Sequence of chain 1.A:
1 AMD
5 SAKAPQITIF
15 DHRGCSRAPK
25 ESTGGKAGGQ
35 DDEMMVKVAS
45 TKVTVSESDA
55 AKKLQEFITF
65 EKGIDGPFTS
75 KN

Sequence of chain 1.C:
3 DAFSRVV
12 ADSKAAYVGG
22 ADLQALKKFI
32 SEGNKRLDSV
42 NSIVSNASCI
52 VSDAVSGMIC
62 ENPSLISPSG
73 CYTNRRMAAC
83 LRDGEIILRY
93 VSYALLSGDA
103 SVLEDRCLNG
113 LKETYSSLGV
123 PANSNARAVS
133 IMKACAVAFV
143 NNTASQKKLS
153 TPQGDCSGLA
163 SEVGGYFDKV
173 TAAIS

This small molecule binds to this protein.
Small molecule (SMILES): C=CC1=C(C)[C@@H](CC2=N/C(=C\c3[nH]c(/C=C4\NC(=O)C(C)=C4C=C)c(C)c3CCC(=O)O)C(CCC(=O)O)=C2C)NC1=O

Sequence of chain 1.B:
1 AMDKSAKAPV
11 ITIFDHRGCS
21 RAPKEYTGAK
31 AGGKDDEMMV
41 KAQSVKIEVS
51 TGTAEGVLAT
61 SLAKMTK

Sequence of chain 1.D:
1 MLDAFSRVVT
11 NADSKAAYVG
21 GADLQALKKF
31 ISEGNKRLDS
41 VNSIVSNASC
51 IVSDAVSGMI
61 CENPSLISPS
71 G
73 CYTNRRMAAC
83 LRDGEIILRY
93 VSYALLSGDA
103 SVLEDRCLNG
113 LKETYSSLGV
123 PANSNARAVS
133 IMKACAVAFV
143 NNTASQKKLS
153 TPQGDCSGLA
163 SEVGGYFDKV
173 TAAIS

Binding-site contacts:
Ligand atom C4A contacts residue ARG21 of chain 1.B at 3.5 Å.
Ligand atom CAD contacts residue MET39 of chain 1.B at 3.6 Å (hydrophobic).
Ligand atom OA contacts residue SER68 of chain 1.C at 3.4 Å.
Ligand atom C4A contacts residue CYS19 of chain 1.B at 3.3 Å (hydrophobic).
Ligand atom OA contacts residue SER65 of chain 1.C at 3.6 Å.
Ligand atom C3D contacts residue MET39 of chain 1.B at 3.7 Å (hydrophobic).
Ligand atom O1C contacts residue LYS41 of chain 1.B at 2.6 Å (salt-bridge).
Ligand atom C2C contacts residue GLU25 of chain 1.B at 3.6 Å.
Ligand atom OD contacts residue TYR26 of chain 1.B at 3.0 Å (h-bond).
Ligand atom C3C contacts residue GLU25 of chain 1.B at 3.6 Å.
Ligand atom CHA contacts residue CYS19 of chain 1.B at 3.4 Å (hydrophobic).
Ligand atom O2C contacts residue PHE14 of chain 1.B at 3.4 Å.
Ligand atom CAC contacts residue GLU25 of chain 1.B at 3.4 Å.
Ligand atom OD contacts residue LYS24 of chain 1.B at 3.2 Å (salt-bridge).
Ligand atom CBB contacts residue ILE67 of chain 1.C at 3.6 Å (hydrophobic).
Ligand atom CHA contacts residue ARG21 of chain 1.B at 3.6 Å.
Ligand atom CBD contacts residue ASP36 of chain 1.B at 3.6 Å.
Ligand atom CBA contacts residue PHE64 of chain 1.A at 3.5 Å (hydrophobic).
Ligand atom CMC contacts residue MET39 of chain 1.B at 3.6 Å (hydrophobic).
Ligand atom O1B contacts residue ARG21 of chain 1.B at 2.9 Å (salt-bridge).
Ligand atom OD contacts residue GLU25 of chain 1.B at 3.2 Å (salt-bridge).
Ligand atom C3D contacts residue PRO23 of chain 1.B at 3.5 Å (hydrophobic).
Ligand atom CBA contacts residue CYS19 of chain 1.B at 2.8 Å (hydrophobic).
Ligand atom ND contacts residue GLU25 of chain 1.B at 2.9 Å (salt-bridge).
Ligand atom CHC contacts residue PHE14 of chain 1.B at 3.6 Å (hydrophobic).
Ligand atom C3A contacts residue CYS19 of chain 1.B at 2.7 Å (hydrophobic).
Ligand atom O2B contacts residue ARG21 of chain 1.B at 3.0 Å (salt-bridge).
Ligand atom C4D contacts residue PRO23 of chain 1.B at 3.5 Å (hydrophobic).
Ligand atom CAD contacts residue MET38 of chain 1.B at 3.5 Å (hydrophobic).
Ligand atom OD contacts residue PRO23 of chain 1.B at 3.6 Å.
Ligand atom CGB contacts residue ARG21 of chain 1.B at 3.6 Å.
Ligand atom CMD contacts residue GLU37 of chain 1.B at 3.4 Å.
Ligand atom CMA contacts residue SER20 of chain 1.B at 3.5 Å.
Ligand atom C1C contacts residue ARG21 of chain 1.B at 3.5 Å.
Ligand atom CGC contacts residue PHE14 of chain 1.B at 3.5 Å (hydrophobic).
Ligand atom CBA contacts residue ASN76 of chain 1.A at 3.5 Å.
Ligand atom CGC contacts residue LYS41 of chain 1.B at 3.5 Å.
Ligand atom CMB contacts residue ILE67 of chain 1.C at 3.5 Å (hydrophobic).
Ligand atom CHB contacts residue ARG21 of chain 1.B at 3.4 Å.
Ligand atom CAA contacts residue CYS19 of chain 1.B at 1.8 Å (hydrophobic).